Sequence of chain 1.A:
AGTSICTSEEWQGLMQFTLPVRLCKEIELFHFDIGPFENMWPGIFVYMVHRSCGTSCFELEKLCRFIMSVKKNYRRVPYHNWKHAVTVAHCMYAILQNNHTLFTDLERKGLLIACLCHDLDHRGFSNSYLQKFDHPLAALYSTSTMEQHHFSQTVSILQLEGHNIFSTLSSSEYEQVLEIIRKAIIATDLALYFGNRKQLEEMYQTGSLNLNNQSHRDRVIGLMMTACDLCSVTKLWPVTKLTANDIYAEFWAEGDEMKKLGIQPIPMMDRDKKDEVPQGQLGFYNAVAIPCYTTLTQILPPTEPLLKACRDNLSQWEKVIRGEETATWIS

The protein below binds the small molecule below.
Small molecule (SMILES): CC(=O)c1ccc2c(c1)OCCO2

Binding-site contacts:
Ligand atom C5 contacts residue ILE248 of chain 1.A at 4.2 Å (hydrophobic).
Ligand atom C8 contacts residue PHE252 of chain 1.A at 3.9 Å (hydrophobic).
Ligand atom C4 contacts residue ILE248 of chain 1.A at 4.0 Å (hydrophobic).
Ligand atom C12 contacts residue ILE248 of chain 1.A at 3.7 Å (hydrophobic).
Ligand atom C11 contacts residue SER233 of chain 1.A at 3.5 Å.
Ligand atom C8 contacts residue MET269 of chain 1.A at 3.6 Å (hydrophobic).
Ligand atom C1 contacts residue LEU231 of chain 1.A at 4.1 Å (hydrophobic).
Ligand atom C1 contacts residue ILE248 of chain 1.A at 3.7 Å (hydrophobic).
Ligand atom C2 contacts residue PHE285 of chain 1.A at 3.7 Å (hydrophobic).
Ligand atom C2 contacts residue LEU231 of chain 1.A at 4.3 Å (hydrophobic).
Ligand atom O9 contacts residue PHE285 of chain 1.A at 4.1 Å.
Ligand atom C2 contacts residue ILE248 of chain 1.A at 3.7 Å (hydrophobic).
Ligand atom C3 contacts residue ILE248 of chain 1.A at 4.1 Å (hydrophobic).
Ligand atom C10 contacts residue PHE252 of chain 1.A at 4.3 Å (hydrophobic).
Ligand atom C12 contacts residue SER233 of chain 1.A at 3.7 Å.
Ligand atom O7 contacts residue PHE285 of chain 1.A at 3.4 Å.
Ligand atom O13 contacts residue SER233 of chain 1.A at 2.6 Å (h-bond).
Ligand atom C10 contacts residue MET269 of chain 1.A at 3.8 Å (hydrophobic).
Ligand atom C6 contacts residue GLN282 of chain 1.A at 3.9 Å.
Ligand atom C10 contacts residue TYR249 of chain 1.A at 4.3 Å (hydrophobic).
Ligand atom O9 contacts residue PHE252 of chain 1.A at 4.0 Å.
Ligand atom C3 contacts residue PHE285 of chain 1.A at 4.1 Å (hydrophobic).
Ligand atom O13 contacts residue TYR80 of chain 1.A at 3.5 Å (h-bond).
Ligand atom O9 contacts residue TYR249 of chain 1.A at 4.1 Å.
Ligand atom C6 contacts residue PHE285 of chain 1.A at 4.1 Å (hydrophobic).
Ligand atom C8 contacts residue PHE285 of chain 1.A at 3.8 Å (hydrophobic).
Ligand atom C11 contacts residue TYR80 of chain 1.A at 4.3 Å (hydrophobic).
Ligand atom O13 contacts residue VAL234 of chain 1.A at 4.2 Å.
Ligand atom C5 contacts residue GLN282 of chain 1.A at 3.8 Å.
Ligand atom C10 contacts residue PHE285 of chain 1.A at 3.6 Å (hydrophobic).
Ligand atom C12 contacts residue ALA245 of chain 1.A at 3.8 Å (hydrophobic).
Ligand atom C10 contacts residue GLN282 of chain 1.A at 3.7 Å.
Ligand atom C1 contacts residue PHE285 of chain 1.A at 4.1 Å (hydrophobic).
Ligand atom O9 contacts residue GLN282 of chain 1.A at 3.0 Å (h-bond).
Ligand atom C4 contacts residue PHE252 of chain 1.A at 4.2 Å (hydrophobic).
Ligand atom C6 contacts residue PHE252 of chain 1.A at 4.4 Å (hydrophobic).
Ligand atom C4 contacts residue PHE285 of chain 1.A at 3.7 Å (hydrophobic).
Ligand atom O7 contacts residue PHE252 of chain 1.A at 4.1 Å.
Ligand atom C5 contacts residue PHE285 of chain 1.A at 4.1 Å (hydrophobic).
Ligand atom C11 contacts residue ILE248 of chain 1.A at 4.4 Å (hydrophobic).